Sequence of chain 1.F:
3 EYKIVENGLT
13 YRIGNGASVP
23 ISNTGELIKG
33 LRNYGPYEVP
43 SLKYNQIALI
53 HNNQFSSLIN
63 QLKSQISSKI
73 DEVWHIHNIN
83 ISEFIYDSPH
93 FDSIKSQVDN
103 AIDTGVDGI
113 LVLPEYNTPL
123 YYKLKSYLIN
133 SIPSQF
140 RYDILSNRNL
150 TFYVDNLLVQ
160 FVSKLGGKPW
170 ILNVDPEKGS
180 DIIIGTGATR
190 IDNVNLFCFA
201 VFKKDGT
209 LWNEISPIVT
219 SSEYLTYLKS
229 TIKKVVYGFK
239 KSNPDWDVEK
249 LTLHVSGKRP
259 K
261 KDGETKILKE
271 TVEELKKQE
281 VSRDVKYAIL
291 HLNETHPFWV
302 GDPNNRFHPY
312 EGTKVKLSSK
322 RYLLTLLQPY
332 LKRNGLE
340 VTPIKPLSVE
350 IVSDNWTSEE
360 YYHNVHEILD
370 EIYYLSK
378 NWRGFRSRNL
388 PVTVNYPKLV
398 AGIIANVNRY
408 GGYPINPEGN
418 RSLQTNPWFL

Binding-site contacts:
Ligand atom P contacts residue MG1 of chain 1.H at 3.2 Å.
Ligand atom N1 contacts residue C4 of chain 1.D at 2.9 Å (h-bond).
Ligand atom N6 contacts residue THR120 of chain 1.F at 3.2 Å.
Ligand atom OP2 contacts residue TYR152 of chain 1.F at 2.5 Å (h-bond).
Ligand atom N2 contacts residue C4 of chain 1.D at 3.1 Å (h-bond).
Ligand atom OP1 contacts residue LEU427 of chain 1.F at 3.3 Å (h-bond).
Ligand atom C2 contacts residue ARG383 of chain 1.F at 3.2 Å.
Ligand atom OP3 contacts residue LYS163 of chain 1.F at 2.9 Å (salt-bridge).
Ligand atom N1 contacts residue U3 of chain 1.D at 3.2 Å (h-bond).
Ligand atom N3 contacts residue G2 of chain 1.D at 3.1 Å.
Ligand atom N6 contacts residue U1 of chain 1.D at 2.8 Å (h-bond).
Ligand atom OP3 contacts residue GLN137 of chain 1.F at 3.1 Å (h-bond).
Ligand atom OP3 contacts residue MG1 of chain 1.H at 1.9 Å.
Ligand atom N1 contacts residue U1 of chain 1.D at 3.0 Å (h-bond).
Ligand atom N3 contacts residue G2 of chain 1.D at 3.2 Å (h-bond).
Ligand atom OP1 contacts residue ARG380 of chain 1.F at 3.3 Å.
Ligand atom OP1 contacts residue MG1 of chain 1.H at 2.1 Å.
Ligand atom O5' contacts residue GLN137 of chain 1.F at 3.3 Å (h-bond).
Ligand atom O2' contacts residue GLN159 of chain 1.F at 3.0 Å (h-bond).
Ligand atom N1 contacts residue ASN119 of chain 1.F at 3.0 Å (h-bond).
Ligand atom C6 contacts residue U1 of chain 1.D at 3.3 Å.
Ligand atom O3' contacts residue GLN159 of chain 1.F at 3.1 Å (h-bond).
Ligand atom OP3 contacts residue LEU427 of chain 1.F at 2.9 Å (h-bond).
Ligand atom C6 contacts residue C4 of chain 1.D at 3.2 Å.
Ligand atom O2 contacts residue G2 of chain 1.D at 2.8 Å (h-bond).
Ligand atom OP2 contacts residue PHE138 of chain 1.F at 2.9 Å (h-bond).
Ligand atom O5' contacts residue PHE138 of chain 1.F at 3.3 Å (h-bond).
Ligand atom OP1 contacts residue ARG385 of chain 1.F at 3.1 Å (salt-bridge).
Ligand atom N2 contacts residue ASN155 of chain 1.F at 3.2 Å.
Ligand atom C2 contacts residue G2 of chain 1.D at 3.1 Å.
Ligand atom O6 contacts residue C4 of chain 1.D at 2.6 Å (h-bond).
Ligand atom O6 contacts residue ARG147 of chain 1.F at 2.8 Å (salt-bridge).
Ligand atom OP1 contacts residue LYS127 of chain 1.F at 2.7 Å (salt-bridge).
Ligand atom OP2 contacts residue LYS163 of chain 1.F at 2.9 Å (salt-bridge).
Ligand atom OP3 contacts residue GLN159 of chain 1.F at 2.9 Å (h-bond).
Ligand atom OP1 contacts residue GLN159 of chain 1.F at 3.1 Å (h-bond).
Ligand atom O5' contacts residue GLN159 of chain 1.F at 3.2 Å (h-bond).
Ligand atom OP1 contacts residue TYR123 of chain 1.F at 2.5 Å (h-bond).
Ligand atom OP2 contacts residue ARG380 of chain 1.F at 3.1 Å (salt-bridge).
Ligand atom OP2 contacts residue ARG140 of chain 1.F at 2.8 Å (salt-bridge).

A protein and the small-molecule ligand that binds it are described below.
Small molecule (SMILES): Nc1ccn([C@@H]2O[C@H](CO[P](=O)(O)O[C@H]3[C@@H](O)[C@H](n4cnc5c(N)ncnc54)O[C@@H]3CO[P](=O)(O)O[C@H]3[C@@H](O)[C@H](n4cnc5c(=O)nc(N)[nH]c54)O[C@@H]3CO[P](=O)(O)O[C@H]3[C@@H](O)[C@H](n4cnc5c(N)ncnc54)O[C@@H]3COP(=O)(O)O)[C@@H](O[P](=O)(O)OC[C@H]3O[C@@H](n4cnc5c(N)ncnc54)[C@H](O)[C@@H]3O[P](=O)(O)OC[C@H]3O[C@@H](n4cnc5c(=O)nc(N)[nH]c54)[C@H](O)[C@@H]3O)[C@H]2O)c(=O)n1